This protein binds this small molecule.
Small molecule (SMILES): Nc1ncnc2c1ncn2[C@@H]1O[C@H](CO[P](=O)(O)O[P](=O)(O)NP(=O)(O)O)[C@@H](O)[C@H]1O

Binding-site contacts:
Ligand atom N6 contacts residue LEU188 of chain 1.B at 3.5 Å.
Ligand atom N1 contacts residue MET137 of chain 1.B at 3.9 Å.
Ligand atom O2' contacts residue LEU65 of chain 1.B at 3.8 Å.
Ligand atom C2' contacts residue GLN144 of chain 1.B at 3.6 Å.
Ligand atom C5 contacts residue LEU188 of chain 1.B at 3.8 Å (hydrophobic).
Ligand atom C2 contacts residue LEU188 of chain 1.B at 3.9 Å (hydrophobic).
Ligand atom C4 contacts residue LEU188 of chain 1.B at 3.8 Å (hydrophobic).
Ligand atom PA contacts residue MG1 of chain 1.G at 3.2 Å.
Ligand atom O1A contacts residue VAL73 of chain 1.B at 3.9 Å.
Ligand atom O2A contacts residue ASN186 of chain 1.B at 3.6 Å (h-bond).
Ligand atom O2G contacts residue LYS213 of chain 1.A at 3.9 Å.
Ligand atom O4' contacts residue LEU65 of chain 1.B at 3.4 Å (h-bond).
Ligand atom O2B contacts residue MG1 of chain 1.G at 3.2 Å.
Ligand atom N7 contacts residue VAL73 of chain 1.B at 3.9 Å.
Ligand atom N9 contacts residue VAL73 of chain 1.B at 3.7 Å.
Ligand atom C6 contacts residue LEU188 of chain 1.B at 3.7 Å (hydrophobic).
Ligand atom C2 contacts residue MET137 of chain 1.B at 3.7 Å (hydrophobic).
Ligand atom O5' contacts residue MG1 of chain 1.G at 3.6 Å.
Ligand atom O1A contacts residue LYS88 of chain 1.B at 3.9 Å.
Ligand atom O2A contacts residue ASP199 of chain 1.B at 3.2 Å (salt-bridge).
Ligand atom O2B contacts residue SER185 of chain 1.B at 3.2 Å (h-bond).
Ligand atom O2' contacts residue GLN144 of chain 1.B at 2.6 Å (h-bond).
Ligand atom N6 contacts residue GLU135 of chain 1.B at 3.7 Å.
Ligand atom C2' contacts residue SER141 of chain 1.B at 3.5 Å.
Ligand atom N1 contacts residue LEU188 of chain 1.B at 3.9 Å.
Ligand atom O3' contacts residue SER141 of chain 1.B at 3.8 Å.
Ligand atom O2G contacts residue LYS183 of chain 1.B at 3.6 Å (salt-bridge).
Ligand atom O2A contacts residue MG1 of chain 1.G at 1.8 Å.
Ligand atom N6 contacts residue MET134 of chain 1.B at 3.0 Å (h-bond).
Ligand atom O2B contacts residue ASN186 of chain 1.B at 3.9 Å.
Ligand atom C8 contacts residue VAL73 of chain 1.B at 3.6 Å (hydrophobic).
Ligand atom O3G contacts residue MG1 of chain 1.G at 3.0 Å.
Ligand atom O3' contacts residue ASP143 of chain 1.B at 4.0 Å.
Ligand atom N3 contacts residue LEU65 of chain 1.B at 3.3 Å.
Ligand atom O2' contacts residue SER141 of chain 1.B at 3.2 Å (h-bond).
Ligand atom O4' contacts residue VAL73 of chain 1.B at 3.2 Å.
Ligand atom O2A contacts residue LYS88 of chain 1.B at 3.9 Å.
Ligand atom C2 contacts residue LEU65 of chain 1.B at 3.5 Å (hydrophobic).
Ligand atom N3B contacts residue LYS213 of chain 1.A at 3.3 Å (salt-bridge).
Ligand atom C1' contacts residue LEU65 of chain 1.B at 3.8 Å (hydrophobic).

Sequence of chain 1.A:
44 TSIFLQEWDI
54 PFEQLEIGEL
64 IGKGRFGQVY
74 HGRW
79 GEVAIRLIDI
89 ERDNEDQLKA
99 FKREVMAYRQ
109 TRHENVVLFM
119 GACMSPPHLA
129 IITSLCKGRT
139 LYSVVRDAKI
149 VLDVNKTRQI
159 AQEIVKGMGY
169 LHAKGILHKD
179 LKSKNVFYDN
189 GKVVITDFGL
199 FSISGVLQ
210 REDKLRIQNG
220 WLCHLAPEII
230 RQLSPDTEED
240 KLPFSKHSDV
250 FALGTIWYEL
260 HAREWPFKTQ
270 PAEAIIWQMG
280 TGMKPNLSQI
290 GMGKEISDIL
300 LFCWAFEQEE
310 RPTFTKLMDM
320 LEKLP

Sequence of chain 1.B:
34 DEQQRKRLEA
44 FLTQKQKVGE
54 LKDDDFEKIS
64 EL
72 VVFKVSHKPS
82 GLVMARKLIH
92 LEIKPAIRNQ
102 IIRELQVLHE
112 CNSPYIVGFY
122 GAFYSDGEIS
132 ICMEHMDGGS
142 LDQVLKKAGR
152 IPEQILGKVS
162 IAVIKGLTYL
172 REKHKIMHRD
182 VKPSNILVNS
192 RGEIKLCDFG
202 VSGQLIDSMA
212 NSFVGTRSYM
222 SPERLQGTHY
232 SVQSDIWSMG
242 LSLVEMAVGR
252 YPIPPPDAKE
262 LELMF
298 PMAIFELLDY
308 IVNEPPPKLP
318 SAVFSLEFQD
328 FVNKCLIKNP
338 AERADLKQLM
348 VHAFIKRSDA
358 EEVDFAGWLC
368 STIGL